Binding-site contacts:
Ligand atom N2 contacts residue VAL143 of chain 2.A at 4.3 Å.
Ligand atom O5 contacts residue ASN78 of chain 2.A at 2.4 Å (h-bond).
Ligand atom O6 contacts residue SER80 of chain 2.A at 3.9 Å.
Ligand atom C1 contacts residue GLY141 of chain 2.A at 4.2 Å.
Ligand atom C5 contacts residue ASN78 of chain 2.A at 3.7 Å.
Ligand atom C7 contacts residue HIS108 of chain 2.A at 4.0 Å.
Ligand atom N2 contacts residue ASN78 of chain 2.A at 2.9 Å (h-bond).
Ligand atom C4 contacts residue ASN78 of chain 2.A at 4.2 Å.
Ligand atom C1 contacts residue ASN78 of chain 2.A at 1.4 Å.
Ligand atom C6 contacts residue GLY141 of chain 2.A at 4.3 Å.
Ligand atom O7 contacts residue HIS108 of chain 2.A at 3.0 Å (h-bond).
Ligand atom C5 contacts residue GLY141 of chain 2.A at 3.9 Å.
Ligand atom C8 contacts residue VAL143 of chain 2.A at 3.7 Å (hydrophobic).
Ligand atom C7 contacts residue ASN78 of chain 2.A at 3.4 Å.
Ligand atom O7 contacts residue ASN78 of chain 2.A at 3.6 Å (h-bond).
Ligand atom O5 contacts residue GLY141 of chain 2.A at 4.2 Å.
Ligand atom C7 contacts residue VAL143 of chain 2.A at 4.3 Å (hydrophobic).
Ligand atom C3 contacts residue ASN78 of chain 2.A at 3.8 Å.
Ligand atom C2 contacts residue ASN78 of chain 2.A at 2.5 Å.

Sequence of chain 2.A:
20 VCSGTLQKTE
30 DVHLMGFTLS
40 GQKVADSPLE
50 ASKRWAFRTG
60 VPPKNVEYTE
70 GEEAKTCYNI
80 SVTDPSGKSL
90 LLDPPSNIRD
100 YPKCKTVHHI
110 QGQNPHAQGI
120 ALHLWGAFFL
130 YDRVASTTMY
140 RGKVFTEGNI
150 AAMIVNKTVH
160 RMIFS

A protein and the small-molecule ligand that binds it are described below.
Small molecule (SMILES): CC(=O)N[C@H]1[C@H](O[C@H]2[C@H](O)[C@@H](NC(C)=O)CO[C@@H]2CO)O[C@H](CO)[C@@H](O)[C@@H]1O